Sequence of chain 1.A:
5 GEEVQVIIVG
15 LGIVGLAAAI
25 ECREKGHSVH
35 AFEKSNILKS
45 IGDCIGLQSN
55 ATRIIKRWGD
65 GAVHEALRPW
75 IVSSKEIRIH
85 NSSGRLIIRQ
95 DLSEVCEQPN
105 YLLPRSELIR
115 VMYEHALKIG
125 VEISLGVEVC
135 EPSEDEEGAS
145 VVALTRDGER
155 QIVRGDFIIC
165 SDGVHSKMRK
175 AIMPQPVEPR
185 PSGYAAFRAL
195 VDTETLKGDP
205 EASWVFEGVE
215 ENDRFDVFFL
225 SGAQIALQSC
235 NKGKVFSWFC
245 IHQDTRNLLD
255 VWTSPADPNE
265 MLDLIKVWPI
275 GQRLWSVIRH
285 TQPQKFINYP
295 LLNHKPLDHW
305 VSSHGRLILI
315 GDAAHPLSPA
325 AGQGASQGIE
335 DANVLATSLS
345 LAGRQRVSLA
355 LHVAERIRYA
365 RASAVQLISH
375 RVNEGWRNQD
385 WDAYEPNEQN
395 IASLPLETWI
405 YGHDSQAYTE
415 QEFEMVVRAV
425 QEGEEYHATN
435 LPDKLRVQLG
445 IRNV

The small molecule below binds the protein below.
Small molecule (SMILES): C[C@H]1CCN2C[C@]34Cc5c([nH]c6c7c(ccc56)OC(C)(C)C=C7)C(C)(C)[C@@H]3C[C@]12C(=O)N4

Binding-site contacts:
Ligand atom C14 contacts residue GLY326 of chain 1.A at 3.6 Å.
Ligand atom C6 contacts residue ILE395 of chain 1.A at 3.9 Å (hydrophobic).
Ligand atom C25 contacts residue ASN104 of chain 1.A at 3.1 Å.
Ligand atom C18 contacts residue PRO399 of chain 1.A at 3.7 Å (hydrophobic).
Ligand atom O1 contacts residue VAL99 of chain 1.A at 3.6 Å.
Ligand atom C10 contacts residue ILE395 of chain 1.A at 3.9 Å (hydrophobic).
Ligand atom C14 contacts residue ALA324 of chain 1.A at 3.0 Å (hydrophobic).
Ligand atom C26 contacts residue PHE219 of chain 1.A at 3.7 Å (hydrophobic).
Ligand atom C25 contacts residue VAL99 of chain 1.A at 4.0 Å (hydrophobic).
Ligand atom C19 contacts residue LEU400 of chain 1.A at 3.8 Å (hydrophobic).
Ligand atom C3 contacts residue GLN228 of chain 1.A at 3.9 Å.
Ligand atom C16 contacts residue PHE219 of chain 1.A at 3.9 Å (hydrophobic).
Ligand atom C15 contacts residue PHE243 of chain 1.A at 3.4 Å (hydrophobic).
Ligand atom O contacts residue ALA396 of chain 1.A at 2.9 Å (h-bond).
Ligand atom C contacts residue ALA396 of chain 1.A at 3.5 Å (hydrophobic).
Ligand atom C10 contacts residue ALA396 of chain 1.A at 3.6 Å (hydrophobic).
Ligand atom C8 contacts residue ALA324 of chain 1.A at 3.9 Å (hydrophobic).
Ligand atom C17 contacts residue PRO399 of chain 1.A at 3.5 Å (hydrophobic).
Ligand atom C13 contacts residue ALA324 of chain 1.A at 3.9 Å (hydrophobic).
Ligand atom C14 contacts residue ALA325 of chain 1.A at 3.7 Å (hydrophobic).
Ligand atom C3 contacts residue ILE245 of chain 1.A at 3.6 Å (hydrophobic).
Ligand atom N contacts residue ILE395 of chain 1.A at 3.7 Å.
Ligand atom C19 contacts residue LEU96 of chain 1.A at 3.6 Å (hydrophobic).
Ligand atom C5 contacts residue ILE395 of chain 1.A at 3.9 Å (hydrophobic).
Ligand atom C5 contacts residue VAL221 of chain 1.A at 3.6 Å (hydrophobic).
Ligand atom C21 contacts residue PHE219 of chain 1.A at 3.8 Å (hydrophobic).
Ligand atom C26 contacts residue VAL76 of chain 1.A at 3.8 Å (hydrophobic).
Ligand atom C26 contacts residue LEU96 of chain 1.A at 3.8 Å (hydrophobic).
Ligand atom C18 contacts residue LEU400 of chain 1.A at 3.7 Å (hydrophobic).
Ligand atom C12 contacts residue PRO399 of chain 1.A at 3.8 Å (hydrophobic).
Ligand atom C2 contacts residue PHE243 of chain 1.A at 3.7 Å (hydrophobic).
Ligand atom N1 contacts residue PHE243 of chain 1.A at 3.9 Å.
Ligand atom N2 contacts residue PHE219 of chain 1.A at 4.0 Å.
Ligand atom C11 contacts residue PRO399 of chain 1.A at 3.5 Å (hydrophobic).
Ligand atom O contacts residue ASN394 of chain 1.A at 3.9 Å.
Ligand atom N contacts residue ALA396 of chain 1.A at 3.2 Å (h-bond).
Ligand atom C9 contacts residue ALA324 of chain 1.A at 3.4 Å (hydrophobic).
Ligand atom C16 contacts residue PRO399 of chain 1.A at 3.8 Å (hydrophobic).
Ligand atom O contacts residue ILE395 of chain 1.A at 3.9 Å.
Ligand atom C18 contacts residue ILE81 of chain 1.A at 3.6 Å (hydrophobic).